Sequence of chain 1.B:
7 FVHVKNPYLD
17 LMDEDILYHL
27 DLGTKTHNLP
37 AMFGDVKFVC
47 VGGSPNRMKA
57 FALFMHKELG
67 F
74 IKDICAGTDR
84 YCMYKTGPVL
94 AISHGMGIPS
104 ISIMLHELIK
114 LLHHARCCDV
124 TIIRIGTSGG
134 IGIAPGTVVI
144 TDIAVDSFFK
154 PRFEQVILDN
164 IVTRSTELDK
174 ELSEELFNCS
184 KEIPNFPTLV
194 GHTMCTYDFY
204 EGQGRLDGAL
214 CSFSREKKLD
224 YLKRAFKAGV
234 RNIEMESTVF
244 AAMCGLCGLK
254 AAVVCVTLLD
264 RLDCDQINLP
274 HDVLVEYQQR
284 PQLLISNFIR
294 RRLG

Sequence of chain 1.A:
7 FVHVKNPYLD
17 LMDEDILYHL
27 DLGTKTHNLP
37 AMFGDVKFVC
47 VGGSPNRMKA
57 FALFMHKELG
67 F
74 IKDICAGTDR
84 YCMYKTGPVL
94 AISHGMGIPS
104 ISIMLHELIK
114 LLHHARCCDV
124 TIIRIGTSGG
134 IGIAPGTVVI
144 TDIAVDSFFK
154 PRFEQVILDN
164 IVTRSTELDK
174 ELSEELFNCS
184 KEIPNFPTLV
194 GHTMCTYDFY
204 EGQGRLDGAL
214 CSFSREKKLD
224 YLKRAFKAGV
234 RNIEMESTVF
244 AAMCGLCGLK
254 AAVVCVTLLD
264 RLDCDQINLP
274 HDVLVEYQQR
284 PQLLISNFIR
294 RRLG

This small molecule binds to this protein.
Small molecule (SMILES): O=c1[nH]c(=O)n(COCCO)cc1Cc1ccccc1

Binding-site contacts:
Ligand atom OAB contacts residue GLU237 of chain 1.B at 3.2 Å.
Ligand atom OAB contacts residue MET238 of chain 1.B at 3.5 Å.
Ligand atom NAN contacts residue PHE202 of chain 1.B at 3.6 Å.
Ligand atom NAN contacts residue GLY132 of chain 1.B at 3.8 Å.
Ligand atom CE1 contacts residue ILE270 of chain 1.B at 3.7 Å (hydrophobic).
Ligand atom CAQ contacts residue GLY132 of chain 1.B at 3.6 Å.
Ligand atom CAR contacts residue ARG208 of chain 1.B at 3.8 Å.
Ligand atom CAI contacts residue SER131 of chain 1.B at 3.7 Å.
Ligand atom OAC contacts residue HIS25 of chain 1.A at 2.9 Å (h-bond).
Ligand atom OAC contacts residue ARG83 of chain 1.A at 3.8 Å.
Ligand atom OAB contacts residue ILE236 of chain 1.B at 3.6 Å (h-bond).
Ligand atom CZ contacts residue PHE202 of chain 1.B at 3.8 Å (hydrophobic).
Ligand atom OAA contacts residue GLY132 of chain 1.B at 3.5 Å (h-bond).
Ligand atom OAA contacts residue ARG208 of chain 1.B at 2.9 Å (salt-bridge).
Ligand atom CAS contacts residue ILE236 of chain 1.B at 3.5 Å (hydrophobic).
Ligand atom CAM contacts residue THR130 of chain 1.B at 3.5 Å.
Ligand atom NAN contacts residue ILE236 of chain 1.B at 3.5 Å (h-bond).
Ligand atom CAM contacts residue PO41 of chain 1.J at 3.8 Å.
Ligand atom CAI contacts residue THR130 of chain 1.B at 3.7 Å.
Ligand atom CD1 contacts residue LEU262 of chain 1.B at 3.7 Å (hydrophobic).
Ligand atom CAR contacts residue PHE202 of chain 1.B at 3.8 Å (hydrophobic).
Ligand atom CAR contacts residue GLN206 of chain 1.B at 3.6 Å.
Ligand atom CAJ contacts residue HIS25 of chain 1.A at 3.2 Å.
Ligand atom OAA contacts residue GLN206 of chain 1.B at 3.6 Å.
Ligand atom CAR contacts residue SER131 of chain 1.B at 3.8 Å.
Ligand atom CE1 contacts residue ARG208 of chain 1.B at 3.2 Å.
Ligand atom CAL contacts residue SER131 of chain 1.B at 3.5 Å.
Ligand atom CD1 contacts residue ILE270 of chain 1.B at 3.8 Å (hydrophobic).
Ligand atom OAO contacts residue PO41 of chain 1.J at 3.7 Å.
Ligand atom CD1 contacts residue ARG208 of chain 1.B at 3.1 Å.
Ligand atom OAB contacts residue GLN206 of chain 1.B at 2.8 Å (h-bond).
Ligand atom CAK contacts residue PHE202 of chain 1.B at 3.6 Å (hydrophobic).
Ligand atom CAQ contacts residue SER131 of chain 1.B at 3.5 Å.
Ligand atom CE2 contacts residue PHE202 of chain 1.B at 3.8 Å (hydrophobic).
Ligand atom CAR contacts residue GLY132 of chain 1.B at 3.4 Å.
Ligand atom CZ contacts residue ILE270 of chain 1.B at 3.7 Å (hydrophobic).
Ligand atom NAT contacts residue THR130 of chain 1.B at 3.9 Å.
Ligand atom CAS contacts residue PHE202 of chain 1.B at 3.7 Å (hydrophobic).
Ligand atom CAS contacts residue GLN206 of chain 1.B at 3.5 Å.
Ligand atom NAN contacts residue GLN206 of chain 1.B at 2.7 Å (h-bond).